A protein and the small-molecule ligand that binds it are described below.
Small molecule (SMILES): CS(=O)(=O)Nc1ccccc1F

Sequence of chain 1.B:
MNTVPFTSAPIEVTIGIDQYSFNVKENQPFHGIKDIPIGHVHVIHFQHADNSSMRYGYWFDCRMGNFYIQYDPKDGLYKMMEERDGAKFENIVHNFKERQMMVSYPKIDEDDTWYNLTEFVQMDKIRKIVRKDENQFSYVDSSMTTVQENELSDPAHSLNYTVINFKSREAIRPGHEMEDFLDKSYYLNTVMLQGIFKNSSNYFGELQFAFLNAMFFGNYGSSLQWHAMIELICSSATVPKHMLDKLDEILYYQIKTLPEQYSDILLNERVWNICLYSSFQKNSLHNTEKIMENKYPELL

Binding-site contacts:
Ligand atom S contacts residue LYS92 of chain 1.B at 4.1 Å.
Ligand atom N contacts residue TYR72 of chain 1.B at 4.1 Å.
Ligand atom C1 contacts residue GLU87 of chain 1.B at 3.9 Å.
Ligand atom C4 contacts residue TYR72 of chain 1.B at 3.4 Å (hydrophobic).
Ligand atom C3 contacts residue TYR72 of chain 1.B at 3.6 Å (hydrophobic).
Ligand atom N contacts residue GLU87 of chain 1.B at 3.6 Å.
Ligand atom O contacts residue LYS92 of chain 1.B at 3.2 Å (salt-bridge).
Ligand atom C5 contacts residue ILE96 of chain 1.B at 4.1 Å (hydrophobic).
Ligand atom C2 contacts residue GLU87 of chain 1.B at 3.2 Å.
Ligand atom C contacts residue ILE96 of chain 1.B at 4.3 Å (hydrophobic).
Ligand atom C3 contacts residue PHE93 of chain 1.B at 3.8 Å (hydrophobic).
Ligand atom O1 contacts residue GLN74 of chain 1.B at 4.2 Å.
Ligand atom C6 contacts residue TYR72 of chain 1.B at 3.8 Å (hydrophobic).
Ligand atom C4 contacts residue PHE93 of chain 1.B at 4.5 Å (hydrophobic).
Ligand atom C4 contacts residue ILE96 of chain 1.B at 3.9 Å (hydrophobic).
Ligand atom N contacts residue LYS92 of chain 1.B at 4.2 Å.
Ligand atom C5 contacts residue TYR72 of chain 1.B at 3.7 Å (hydrophobic).
Ligand atom C3 contacts residue ILE96 of chain 1.B at 4.3 Å (hydrophobic).
Ligand atom C1 contacts residue TYR72 of chain 1.B at 3.9 Å (hydrophobic).
Ligand atom C4 contacts residue PRO9 of chain 1.B at 3.7 Å (hydrophobic).
Ligand atom C contacts residue LYS92 of chain 1.B at 3.7 Å.
Ligand atom F contacts residue THR11 of chain 1.B at 2.9 Å.
Ligand atom C6 contacts residue THR11 of chain 1.B at 3.7 Å.
Ligand atom C5 contacts residue THR11 of chain 1.B at 4.0 Å.
Ligand atom F contacts residue TYR72 of chain 1.B at 4.3 Å.
Ligand atom C3 contacts residue GLU87 of chain 1.B at 4.2 Å.
Ligand atom O1 contacts residue THR11 of chain 1.B at 3.8 Å.
Ligand atom C2 contacts residue TYR72 of chain 1.B at 3.7 Å (hydrophobic).